Sequence of chain 1.A:
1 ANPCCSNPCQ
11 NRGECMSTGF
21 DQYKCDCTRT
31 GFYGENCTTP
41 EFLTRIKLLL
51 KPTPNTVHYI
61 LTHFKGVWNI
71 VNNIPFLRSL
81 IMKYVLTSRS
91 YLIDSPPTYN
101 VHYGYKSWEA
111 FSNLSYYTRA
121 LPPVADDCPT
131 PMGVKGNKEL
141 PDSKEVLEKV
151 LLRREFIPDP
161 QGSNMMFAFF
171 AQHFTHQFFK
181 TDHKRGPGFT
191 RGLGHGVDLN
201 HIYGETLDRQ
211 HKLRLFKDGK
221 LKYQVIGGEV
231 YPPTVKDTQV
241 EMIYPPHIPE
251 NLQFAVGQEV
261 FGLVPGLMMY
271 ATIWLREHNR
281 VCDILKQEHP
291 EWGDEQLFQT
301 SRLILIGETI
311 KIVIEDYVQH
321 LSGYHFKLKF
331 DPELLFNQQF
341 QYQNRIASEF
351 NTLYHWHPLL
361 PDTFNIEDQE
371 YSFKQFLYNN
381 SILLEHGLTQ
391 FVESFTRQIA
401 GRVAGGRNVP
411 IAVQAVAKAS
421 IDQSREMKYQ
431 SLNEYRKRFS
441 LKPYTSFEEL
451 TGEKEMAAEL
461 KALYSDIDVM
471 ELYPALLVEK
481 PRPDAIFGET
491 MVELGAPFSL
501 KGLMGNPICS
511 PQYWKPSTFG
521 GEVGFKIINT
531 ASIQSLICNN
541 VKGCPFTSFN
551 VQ

This protein binds this small molecule.
Small molecule (SMILES): CSc1ccc2cc([C@H](C)C(=O)O)ccc2c1

Binding-site contacts:
Ligand atom SAK contacts residue GLY495 of chain 1.A at 3.9 Å.
Ligand atom CAF contacts residue ALA496 of chain 1.A at 3.6 Å (hydrophobic).
Ligand atom CAH contacts residue SER499 of chain 1.A at 4.1 Å.
Ligand atom CAG contacts residue VAL492 of chain 1.A at 3.6 Å (hydrophobic).
Ligand atom CAP contacts residue LEU321 of chain 1.A at 3.7 Å (hydrophobic).
Ligand atom CAI contacts residue LEU321 of chain 1.A at 4.0 Å (hydrophobic).
Ligand atom OAC contacts residue ARG89 of chain 1.A at 3.2 Å (salt-bridge).
Ligand atom CAE contacts residue VAL492 of chain 1.A at 3.9 Å (hydrophobic).
Ligand atom CAB contacts residue LEU328 of chain 1.A at 3.8 Å (hydrophobic).
Ligand atom CAL contacts residue ARG89 of chain 1.A at 3.7 Å.
Ligand atom CAB contacts residue TYR324 of chain 1.A at 3.9 Å (hydrophobic).
Ligand atom CAJ contacts residue ALA496 of chain 1.A at 3.8 Å (hydrophobic).
Ligand atom CAI contacts residue GLY495 of chain 1.A at 3.7 Å.
Ligand atom CAO contacts residue ALA496 of chain 1.A at 3.6 Å (hydrophobic).
Ligand atom SAK contacts residue TRP356 of chain 1.A at 3.5 Å.
Ligand atom CAA contacts residue PHE350 of chain 1.A at 3.7 Å (hydrophobic).
Ligand atom CAJ contacts residue VAL492 of chain 1.A at 4.1 Å (hydrophobic).
Ligand atom CAO contacts residue LEU321 of chain 1.A at 3.9 Å (hydrophobic).
Ligand atom OAC contacts residue ALA496 of chain 1.A at 3.6 Å.
Ligand atom CAN contacts residue VAL318 of chain 1.A at 4.0 Å (hydrophobic).
Ligand atom CAH contacts residue VAL318 of chain 1.A at 3.8 Å (hydrophobic).
Ligand atom CAA contacts residue TYR354 of chain 1.A at 3.5 Å (hydrophobic).
Ligand atom CAM contacts residue LEU321 of chain 1.A at 3.9 Å (hydrophobic).
Ligand atom CAA contacts residue GLY495 of chain 1.A at 3.7 Å.
Ligand atom CAB contacts residue VAL318 of chain 1.A at 4.0 Å (hydrophobic).
Ligand atom CAM contacts residue ALA496 of chain 1.A at 4.1 Å (hydrophobic).
Ligand atom CAQ contacts residue TYR324 of chain 1.A at 3.4 Å (hydrophobic).
Ligand atom CAH contacts residue ALA496 of chain 1.A at 3.4 Å (hydrophobic).
Ligand atom CAL contacts residue TYR324 of chain 1.A at 3.6 Å (hydrophobic).
Ligand atom CAE contacts residue LEU321 of chain 1.A at 3.8 Å (hydrophobic).
Ligand atom CAI contacts residue ALA496 of chain 1.A at 3.7 Å (hydrophobic).
Ligand atom OAD contacts residue ARG89 of chain 1.A at 2.9 Å (salt-bridge).
Ligand atom CAN contacts residue ALA496 of chain 1.A at 3.7 Å (hydrophobic).
Ligand atom CAP contacts residue ALA496 of chain 1.A at 3.8 Å (hydrophobic).
Ligand atom OAD contacts residue TYR324 of chain 1.A at 2.7 Å (h-bond).
Ligand atom CAL contacts residue ALA496 of chain 1.A at 3.9 Å (hydrophobic).
Ligand atom OAC contacts residue LEU500 of chain 1.A at 3.6 Å.
Ligand atom CAF contacts residue VAL318 of chain 1.A at 3.5 Å (hydrophobic).
Ligand atom CAG contacts residue LEU321 of chain 1.A at 3.7 Å (hydrophobic).
Ligand atom CAM contacts residue GLY495 of chain 1.A at 4.0 Å.